A protein and the small-molecule ligand that binds it are described below.
Small molecule (SMILES): CC(=O)N[C@H]1[C@H](O[C@@H]2[C@H](O)[C@@H](O)[C@H](O[C@H]3[C@H](O)[C@@H](O)[C@H](O)O[C@@H]3CO)O[C@@H]2CO)O[C@H](CO)[C@H](O)[C@@H]1O[C@@H]1O[C@H](CO)[C@H](O)[C@H](O)[C@H]1O

Sequence of chain 1.A:
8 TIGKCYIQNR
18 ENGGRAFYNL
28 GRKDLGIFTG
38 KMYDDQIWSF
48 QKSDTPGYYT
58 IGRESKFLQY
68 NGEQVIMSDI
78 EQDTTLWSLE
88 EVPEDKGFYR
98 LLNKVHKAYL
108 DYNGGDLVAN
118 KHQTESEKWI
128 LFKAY

Binding-site contacts:
Ligand atom C4 contacts residue TYR40 of chain 1.A at 3.7 Å (hydrophobic).
Ligand atom O6 contacts residue ASP42 of chain 1.A at 2.6 Å (salt-bridge).
Ligand atom O3 contacts residue PHE35 of chain 1.A at 3.6 Å.
Ligand atom C6 contacts residue ASP42 of chain 1.A at 3.5 Å.
Ligand atom O3 contacts residue ARG29 of chain 1.A at 3.3 Å (salt-bridge).
Ligand atom O6 contacts residue GLN43 of chain 1.A at 2.8 Å (h-bond).
Ligand atom C5 contacts residue TYR40 of chain 1.A at 3.8 Å (hydrophobic).
Ligand atom O5 contacts residue ASP42 of chain 1.A at 3.8 Å.
Ligand atom C1 contacts residue PHE35 of chain 1.A at 3.8 Å (hydrophobic).
Ligand atom O6 contacts residue ASP31 of chain 1.A at 2.7 Å (salt-bridge).
Ligand atom C4 contacts residue ASP42 of chain 1.A at 3.5 Å.
Ligand atom C3 contacts residue ARG29 of chain 1.A at 3.9 Å.
Ligand atom O5 contacts residue PHE35 of chain 1.A at 3.7 Å.
Ligand atom O7 contacts residue ARG29 of chain 1.A at 3.6 Å.
Ligand atom O6 contacts residue TYR40 of chain 1.A at 3.7 Å.
Ligand atom C6 contacts residue PHE24 of chain 1.A at 3.5 Å (hydrophobic).
Ligand atom C6 contacts residue ASP41 of chain 1.A at 3.1 Å.
Ligand atom C5 contacts residue TYR40 of chain 1.A at 3.7 Å (hydrophobic).
Ligand atom C6 contacts residue ASP31 of chain 1.A at 3.2 Å.
Ligand atom O6 contacts residue ASP42 of chain 1.A at 2.9 Å.
Ligand atom O5 contacts residue ARG29 of chain 1.A at 3.6 Å (salt-bridge).
Ligand atom O6 contacts residue PHE24 of chain 1.A at 4.0 Å.
Ligand atom O4 contacts residue ASP42 of chain 1.A at 2.6 Å (salt-bridge).
Ligand atom C6 contacts residue ASP42 of chain 1.A at 3.9 Å.
Ligand atom C4 contacts residue PHE35 of chain 1.A at 3.7 Å (hydrophobic).
Ligand atom C3 contacts residue PHE35 of chain 1.A at 4.0 Å (hydrophobic).
Ligand atom C2 contacts residue ARG29 of chain 1.A at 3.7 Å.
Ligand atom C5 contacts residue PHE35 of chain 1.A at 3.9 Å (hydrophobic).
Ligand atom O4 contacts residue ARG29 of chain 1.A at 3.0 Å (salt-bridge).
Ligand atom O6 contacts residue PHE35 of chain 1.A at 4.0 Å.
Ligand atom C4 contacts residue ARG29 of chain 1.A at 4.0 Å.
Ligand atom C6 contacts residue ARG29 of chain 1.A at 3.8 Å.
Ligand atom C3 contacts residue TYR40 of chain 1.A at 3.9 Å (hydrophobic).
Ligand atom O6 contacts residue PHE24 of chain 1.A at 3.5 Å.
Ligand atom O6 contacts residue ASP41 of chain 1.A at 3.0 Å (salt-bridge).
Ligand atom O4 contacts residue ASN26 of chain 1.A at 3.8 Å.
Ligand atom C6 contacts residue PHE24 of chain 1.A at 3.6 Å (hydrophobic).
Ligand atom C6 contacts residue GLN43 of chain 1.A at 4.0 Å.
Ligand atom C6 contacts residue PHE35 of chain 1.A at 3.8 Å (hydrophobic).
Ligand atom O6 contacts residue TYR40 of chain 1.A at 3.3 Å.